Sequence of chain 1.B:
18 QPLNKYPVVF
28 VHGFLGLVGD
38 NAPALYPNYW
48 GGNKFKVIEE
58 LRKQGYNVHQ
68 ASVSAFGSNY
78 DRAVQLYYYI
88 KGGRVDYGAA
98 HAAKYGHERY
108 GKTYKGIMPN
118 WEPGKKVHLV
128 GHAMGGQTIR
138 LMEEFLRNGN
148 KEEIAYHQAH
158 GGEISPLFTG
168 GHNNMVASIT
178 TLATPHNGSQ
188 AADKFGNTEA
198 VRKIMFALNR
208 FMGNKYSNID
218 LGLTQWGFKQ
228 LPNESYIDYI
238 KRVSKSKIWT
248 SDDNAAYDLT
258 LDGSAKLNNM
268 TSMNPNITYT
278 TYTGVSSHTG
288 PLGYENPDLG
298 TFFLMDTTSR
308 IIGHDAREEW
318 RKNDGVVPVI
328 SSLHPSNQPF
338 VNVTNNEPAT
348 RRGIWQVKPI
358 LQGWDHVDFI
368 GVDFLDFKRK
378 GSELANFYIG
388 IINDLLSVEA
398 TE

The small molecule below binds the protein below.
Small molecule (SMILES): CCCCCCCC(=O)O

Binding-site contacts:
Ligand atom O1 contacts residue TYR43 of chain 1.B at 4.2 Å.
Ligand atom C7 contacts residue MET209 of chain 1.B at 4.2 Å (hydrophobic).
Ligand atom C4 contacts residue PRO40 of chain 1.B at 4.4 Å (hydrophobic).
Ligand atom C6 contacts residue MET209 of chain 1.B at 3.7 Å (hydrophobic).
Ligand atom C4 contacts residue LEU205 of chain 1.B at 4.3 Å (hydrophobic).
Ligand atom C3 contacts residue PRO40 of chain 1.B at 4.3 Å (hydrophobic).
Ligand atom O2 contacts residue LEU205 of chain 1.B at 4.3 Å.
Ligand atom C6 contacts residue 6NA1 of chain 1.X at 4.5 Å.
Ligand atom O1 contacts residue PHE73 of chain 1.B at 4.2 Å.
Ligand atom C7 contacts residue 6NA1 of chain 1.X at 4.2 Å.
Ligand atom C5 contacts residue PRO40 of chain 1.B at 4.2 Å (hydrophobic).
Ligand atom C1 contacts residue LEU32 of chain 1.B at 4.3 Å (hydrophobic).
Ligand atom C1 contacts residue LEU34 of chain 1.B at 4.1 Å (hydrophobic).
Ligand atom C2 contacts residue LEU218 of chain 1.B at 4.2 Å (hydrophobic).
Ligand atom C4 contacts residue ILE216 of chain 1.B at 4.2 Å (hydrophobic).
Ligand atom O1 contacts residue LEU32 of chain 1.B at 3.1 Å (h-bond).
Ligand atom C5 contacts residue 6NA1 of chain 1.X at 3.9 Å.
Ligand atom C2 contacts residue LEU205 of chain 1.B at 4.3 Å (hydrophobic).
Ligand atom C4 contacts residue MET209 of chain 1.B at 4.4 Å (hydrophobic).
Ligand atom C1 contacts residue TYR43 of chain 1.B at 4.5 Å (hydrophobic).
Ligand atom C2 contacts residue LEU34 of chain 1.B at 3.7 Å (hydrophobic).
Ligand atom O1 contacts residue LEU34 of chain 1.B at 3.6 Å.